Sequence of chain 22.E:
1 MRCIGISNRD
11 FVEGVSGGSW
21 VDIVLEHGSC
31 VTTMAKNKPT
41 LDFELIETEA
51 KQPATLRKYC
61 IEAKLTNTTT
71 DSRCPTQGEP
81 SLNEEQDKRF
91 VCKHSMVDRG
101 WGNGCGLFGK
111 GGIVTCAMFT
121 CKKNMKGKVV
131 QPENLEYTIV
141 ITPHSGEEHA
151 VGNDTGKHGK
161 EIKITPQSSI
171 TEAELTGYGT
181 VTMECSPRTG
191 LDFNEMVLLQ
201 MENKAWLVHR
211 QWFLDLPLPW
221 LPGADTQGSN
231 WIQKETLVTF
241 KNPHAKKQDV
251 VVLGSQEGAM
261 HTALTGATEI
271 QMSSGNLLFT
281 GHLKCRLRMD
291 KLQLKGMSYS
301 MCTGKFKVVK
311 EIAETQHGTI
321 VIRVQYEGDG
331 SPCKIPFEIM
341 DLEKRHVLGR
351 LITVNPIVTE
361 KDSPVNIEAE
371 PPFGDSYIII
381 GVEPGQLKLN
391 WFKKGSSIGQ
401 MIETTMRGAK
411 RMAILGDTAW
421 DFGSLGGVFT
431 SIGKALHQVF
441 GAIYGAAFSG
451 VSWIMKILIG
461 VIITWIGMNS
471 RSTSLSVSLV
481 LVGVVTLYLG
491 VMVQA

This protein binds this small molecule.
Small molecule (SMILES): CC(=O)N[C@H]1[C@H](O[C@H]2[C@H](O)[C@@H](NC(C)=O)CO[C@@H]2CO)O[C@H](CO)[C@@H](O)[C@@H]1O

Binding-site contacts:
Ligand atom C2 contacts residue HIS149 of chain 22.C at 3.6 Å.
Ligand atom C8 contacts residue ASN153 of chain 22.C at 3.9 Å.
Ligand atom O6 contacts residue HIS158 of chain 22.C at 3.4 Å.
Ligand atom N2 contacts residue ASN153 of chain 22.C at 3.2 Å (h-bond).
Ligand atom C5 contacts residue ASN153 of chain 22.C at 3.6 Å.
Ligand atom O5 contacts residue THR155 of chain 22.C at 3.8 Å.
Ligand atom C6 contacts residue HIS149 of chain 22.C at 4.1 Å.
Ligand atom O5 contacts residue ASN153 of chain 22.C at 2.2 Å (h-bond).
Ligand atom O5 contacts residue GLY156 of chain 22.C at 3.9 Å.
Ligand atom C7 contacts residue ASN153 of chain 22.C at 3.6 Å.
Ligand atom C3 contacts residue ASN153 of chain 22.C at 3.9 Å.
Ligand atom C1 contacts residue HIS158 of chain 22.C at 4.1 Å.
Ligand atom O7 contacts residue ASN153 of chain 22.C at 4.0 Å.
Ligand atom C6 contacts residue GLY156 of chain 22.C at 3.8 Å.
Ligand atom C5 contacts residue GLY156 of chain 22.C at 4.0 Å.
Ligand atom C7 contacts residue GLY102 of chain 22.E at 4.0 Å.
Ligand atom C4 contacts residue HIS149 of chain 22.C at 3.7 Å.
Ligand atom O5 contacts residue HIS149 of chain 22.C at 3.8 Å.
Ligand atom C1 contacts residue ASN153 of chain 22.C at 1.4 Å.
Ligand atom C1 contacts residue THR155 of chain 22.C at 3.7 Å.
Ligand atom O5 contacts residue HIS158 of chain 22.C at 3.2 Å.
Ligand atom C6 contacts residue HIS158 of chain 22.C at 3.9 Å.
Ligand atom C5 contacts residue HIS149 of chain 22.C at 3.6 Å.
Ligand atom O7 contacts residue TRP101 of chain 22.E at 3.4 Å (h-bond).
Ligand atom C3 contacts residue HIS149 of chain 22.C at 4.3 Å.
Ligand atom C8 contacts residue HIS149 of chain 22.C at 3.5 Å.
Ligand atom C1 contacts residue HIS149 of chain 22.C at 3.7 Å.
Ligand atom C4 contacts residue ASN153 of chain 22.C at 4.2 Å.
Ligand atom C7 contacts residue TRP101 of chain 22.E at 4.3 Å (hydrophobic).
Ligand atom C8 contacts residue TRP101 of chain 22.E at 4.4 Å (hydrophobic).
Ligand atom O7 contacts residue ASN103 of chain 22.E at 4.5 Å.
Ligand atom C5 contacts residue HIS158 of chain 22.C at 4.2 Å.
Ligand atom O6 contacts residue HIS149 of chain 22.C at 3.6 Å.
Ligand atom C8 contacts residue ALA150 of chain 22.C at 4.5 Å (hydrophobic).
Ligand atom O7 contacts residue GLY102 of chain 22.E at 3.0 Å (h-bond).
Ligand atom O3 contacts residue HIS149 of chain 22.C at 4.2 Å.
Ligand atom C2 contacts residue ASN153 of chain 22.C at 2.6 Å.

Sequence of chain 22.C:
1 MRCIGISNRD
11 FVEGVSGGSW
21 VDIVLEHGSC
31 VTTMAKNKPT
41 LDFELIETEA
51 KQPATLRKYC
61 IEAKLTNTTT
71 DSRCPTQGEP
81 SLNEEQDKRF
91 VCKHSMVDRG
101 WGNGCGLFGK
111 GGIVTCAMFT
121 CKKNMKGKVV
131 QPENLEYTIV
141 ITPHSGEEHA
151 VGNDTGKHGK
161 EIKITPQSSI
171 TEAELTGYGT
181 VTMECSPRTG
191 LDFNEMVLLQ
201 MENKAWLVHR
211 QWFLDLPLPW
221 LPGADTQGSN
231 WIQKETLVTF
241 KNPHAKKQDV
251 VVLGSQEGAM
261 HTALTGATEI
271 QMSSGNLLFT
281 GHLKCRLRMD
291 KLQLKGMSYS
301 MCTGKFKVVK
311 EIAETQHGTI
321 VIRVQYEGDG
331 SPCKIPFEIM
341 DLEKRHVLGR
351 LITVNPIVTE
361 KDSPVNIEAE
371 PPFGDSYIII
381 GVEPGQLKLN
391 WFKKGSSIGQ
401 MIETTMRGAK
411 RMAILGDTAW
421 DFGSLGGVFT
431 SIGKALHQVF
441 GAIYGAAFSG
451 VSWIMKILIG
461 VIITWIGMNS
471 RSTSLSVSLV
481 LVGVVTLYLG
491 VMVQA